Sequence of chain 1.A:
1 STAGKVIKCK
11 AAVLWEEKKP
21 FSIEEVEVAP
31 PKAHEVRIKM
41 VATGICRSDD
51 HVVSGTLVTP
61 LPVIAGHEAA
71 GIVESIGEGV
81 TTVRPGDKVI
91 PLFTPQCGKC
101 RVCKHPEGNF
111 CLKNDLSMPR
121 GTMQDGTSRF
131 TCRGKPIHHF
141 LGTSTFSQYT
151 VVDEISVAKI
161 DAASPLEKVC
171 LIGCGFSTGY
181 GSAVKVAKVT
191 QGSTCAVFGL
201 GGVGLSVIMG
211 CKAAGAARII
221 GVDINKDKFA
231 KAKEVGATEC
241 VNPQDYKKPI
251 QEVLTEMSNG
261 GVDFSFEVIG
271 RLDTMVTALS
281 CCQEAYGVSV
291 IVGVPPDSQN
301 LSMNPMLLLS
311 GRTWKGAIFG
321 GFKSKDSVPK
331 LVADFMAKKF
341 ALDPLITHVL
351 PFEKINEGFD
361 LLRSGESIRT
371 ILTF

Binding-site contacts:
Ligand atom C contacts residue HIS67 of chain 1.A at 3.5 Å.
Ligand atom O2 contacts residue NAD1 of chain 1.E at 3.2 Å.
Ligand atom CB2 contacts residue VAL294 of chain 1.A at 4.3 Å (hydrophobic).
Ligand atom NA contacts residue PHE93 of chain 1.A at 3.1 Å.
Ligand atom NA contacts residue HIS67 of chain 1.A at 3.3 Å.
Ligand atom C contacts residue PHE93 of chain 1.A at 4.2 Å (hydrophobic).
Ligand atom NA contacts residue LEU141 of chain 1.A at 4.4 Å.
Ligand atom CA contacts residue VAL294 of chain 1.A at 4.2 Å (hydrophobic).
Ligand atom CA contacts residue ZN1 of chain 1.C at 4.4 Å.
Ligand atom CB2 contacts residue LEU141 of chain 1.A at 4.1 Å (hydrophobic).
Ligand atom C contacts residue ZN1 of chain 1.C at 3.1 Å.
Ligand atom C contacts residue SER48 of chain 1.A at 3.5 Å.
Ligand atom CB2 contacts residue SER48 of chain 1.A at 3.6 Å.
Ligand atom CB2 contacts residue LEU116 of chain 1.A at 4.0 Å (hydrophobic).
Ligand atom C contacts residue CYS174 of chain 1.A at 3.8 Å (hydrophobic).
Ligand atom CA contacts residue NAD1 of chain 1.E at 3.9 Å.
Ligand atom CB2 contacts residue LEU57 of chain 1.A at 3.6 Å (hydrophobic).
Ligand atom CB1 contacts residue NAD1 of chain 1.E at 3.5 Å.
Ligand atom O2 contacts residue HIS67 of chain 1.A at 3.0 Å (h-bond).
Ligand atom C contacts residue NAD1 of chain 1.E at 3.5 Å.
Ligand atom O2 contacts residue CYS46 of chain 1.A at 3.5 Å (h-bond).
Ligand atom CB1 contacts residue PHE93 of chain 1.A at 3.8 Å (hydrophobic).
Ligand atom O2 contacts residue ZN1 of chain 1.C at 2.1 Å.
Ligand atom NA contacts residue CYS174 of chain 1.A at 3.4 Å (h-bond).
Ligand atom O2 contacts residue CYS174 of chain 1.A at 3.4 Å (h-bond).
Ligand atom CB1 contacts residue LEU116 of chain 1.A at 4.0 Å (hydrophobic).
Ligand atom NA contacts residue ZN1 of chain 1.C at 3.2 Å.
Ligand atom CB1 contacts residue ILE318 of chain 1.A at 4.3 Å (hydrophobic).
Ligand atom O2 contacts residue SER48 of chain 1.A at 2.7 Å (h-bond).
Ligand atom NA contacts residue NAD1 of chain 1.E at 3.9 Å.
Ligand atom CA contacts residue SER48 of chain 1.A at 3.4 Å.

A protein and the small-molecule ligand that binds it are described below.
Small molecule (SMILES): CC(C)C(N)=O